Binding-site contacts:
Ligand atom CL1 contacts residue PRO52 of chain 1.A at 3.5 Å.
Ligand atom C2 contacts residue TRP80 of chain 1.A at 3.2 Å (hydrophobic).
Ligand atom C4 contacts residue TRP100 of chain 1.A at 3.6 Å (hydrophobic).
Ligand atom O1 contacts residue TRP80 of chain 1.A at 3.7 Å.
Ligand atom O3 contacts residue ASN51 of chain 1.A at 3.0 Å (h-bond).
Ligand atom CL1 contacts residue TRP86 of chain 1.A at 4.0 Å.
Ligand atom C1 contacts residue PHE78 of chain 1.A at 3.8 Å (hydrophobic).
Ligand atom O1 contacts residue PHE78 of chain 1.A at 3.8 Å.
Ligand atom O2 contacts residue PHE78 of chain 1.A at 3.9 Å.
Ligand atom C3 contacts residue TRP100 of chain 1.A at 3.4 Å (hydrophobic).
Ligand atom CL3 contacts residue HIS97 of chain 1.A at 3.9 Å.
Ligand atom C3 contacts residue TRP80 of chain 1.A at 3.4 Å (hydrophobic).
Ligand atom N2 contacts residue TRP100 of chain 1.A at 3.6 Å (h-bond).
Ligand atom C6 contacts residue TRP86 of chain 1.A at 3.8 Å (hydrophobic).
Ligand atom CL3 contacts residue ILE88 of chain 1.A at 3.7 Å.
Ligand atom C10 contacts residue ILE88 of chain 1.A at 3.8 Å (hydrophobic).
Ligand atom O2 contacts residue TRP86 of chain 1.A at 3.3 Å.
Ligand atom O1 contacts residue PRO52 of chain 1.A at 3.5 Å.
Ligand atom O2 contacts residue TRP80 of chain 1.A at 3.1 Å (h-bond).
Ligand atom C4 contacts residue TRP80 of chain 1.A at 3.3 Å (hydrophobic).
Ligand atom O2 contacts residue TYR102 of chain 1.A at 2.8 Å (h-bond).
Ligand atom O3 contacts residue TRP100 of chain 1.A at 3.8 Å.
Ligand atom O1 contacts residue ASN51 of chain 1.A at 3.4 Å.
Ligand atom C5 contacts residue ASN51 of chain 1.A at 4.0 Å.
Ligand atom N1 contacts residue TRP80 of chain 1.A at 3.3 Å.
Ligand atom C3 contacts residue TRP86 of chain 1.A at 3.7 Å (hydrophobic).
Ligand atom C2 contacts residue TRP86 of chain 1.A at 3.5 Å (hydrophobic).
Ligand atom N1 contacts residue TRP86 of chain 1.A at 4.0 Å.
Ligand atom C8 contacts residue TRP86 of chain 1.A at 3.9 Å (hydrophobic).
Ligand atom N1 contacts residue PHE78 of chain 1.A at 2.9 Å (h-bond).
Ligand atom CL1 contacts residue PHE78 of chain 1.A at 3.7 Å.
Ligand atom CL3 contacts residue TRP100 of chain 1.A at 3.4 Å.
Ligand atom C7 contacts residue TRP86 of chain 1.A at 3.7 Å (hydrophobic).
Ligand atom C3 contacts residue TYR102 of chain 1.A at 3.7 Å (hydrophobic).
Ligand atom C5 contacts residue TRP100 of chain 1.A at 3.9 Å (hydrophobic).
Ligand atom N2 contacts residue TRP86 of chain 1.A at 3.7 Å.
Ligand atom C2 contacts residue TYR102 of chain 1.A at 3.5 Å (hydrophobic).
Ligand atom O2 contacts residue SER79 of chain 1.A at 3.5 Å.
Ligand atom C2 contacts residue PHE78 of chain 1.A at 3.8 Å (hydrophobic).
Ligand atom C1 contacts residue TRP80 of chain 1.A at 3.3 Å (hydrophobic).

A protein and the small-molecule ligand that binds it are described below.
Small molecule (SMILES): O=C1C[C@H](NC(=O)c2c(Cl)cc(Cl)cc2Cl)C(=O)N1

Sequence of chain 1.A:
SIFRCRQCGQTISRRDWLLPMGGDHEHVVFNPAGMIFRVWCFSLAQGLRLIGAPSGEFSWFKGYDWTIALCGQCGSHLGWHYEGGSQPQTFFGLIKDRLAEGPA